Binding-site contacts:
Ligand atom O49 contacts residue TYR45 of chain 1.W at 2.6 Å (h-bond).
Ligand atom C8 contacts residue DMU1 of chain 1.YD at 3.6 Å.
Ligand atom C43 contacts residue GLY41 of chain 1.W at 4.1 Å.
Ligand atom C40 contacts residue LEU38 of chain 1.W at 3.8 Å (hydrophobic).
Ligand atom C6 contacts residue TYR45 of chain 1.W at 3.9 Å (hydrophobic).
Ligand atom C31 contacts residue ILE45 of chain 1.P at 3.7 Å (hydrophobic).
Ligand atom C9 contacts residue DMU1 of chain 1.YD at 4.0 Å.
Ligand atom C34 contacts residue GLY41 of chain 1.W at 3.9 Å.
Ligand atom C18 contacts residue TYR45 of chain 1.W at 3.6 Å (hydrophobic).
Ligand atom O6 contacts residue DMU1 of chain 1.YD at 2.9 Å (h-bond).
Ligand atom O4 contacts residue ASN38 of chain 1.P at 2.8 Å (h-bond).
Ligand atom C37 contacts residue ILE45 of chain 1.P at 4.0 Å (hydrophobic).
Ligand atom C11 contacts residue DMU1 of chain 1.YD at 4.0 Å.
Ligand atom C10 contacts residue DMU1 of chain 1.YD at 3.5 Å.
Ligand atom C5 contacts residue DMU1 of chain 1.YD at 4.0 Å.
Ligand atom C34 contacts residue GLY42 of chain 1.W at 4.2 Å.
Ligand atom O55 contacts residue SER39 of chain 1.P at 3.0 Å (h-bond).
Ligand atom C43 contacts residue THR37 of chain 1.W at 4.0 Å.
Ligand atom O3 contacts residue PHE37 of chain 1.P at 4.2 Å.
Ligand atom O3 contacts residue DMU1 of chain 1.YD at 4.2 Å.
Ligand atom O55 contacts residue DMU1 of chain 1.YD at 4.1 Å.
Ligand atom O49 contacts residue SER39 of chain 1.P at 3.6 Å (h-bond).
Ligand atom C1 contacts residue SER39 of chain 1.P at 4.2 Å.
Ligand atom O49 contacts residue MET33 of chain 1.P at 4.2 Å.
Ligand atom C40 contacts residue GLY42 of chain 1.W at 4.1 Å.
Ligand atom C2 contacts residue SER39 of chain 1.P at 3.6 Å.
Ligand atom C25 contacts residue TYR45 of chain 1.W at 3.9 Å (hydrophobic).
Ligand atom O61 contacts residue DMU1 of chain 1.YD at 3.6 Å.
Ligand atom C7 contacts residue ASN38 of chain 1.P at 4.1 Å.
Ligand atom C31 contacts residue TYR45 of chain 1.W at 3.9 Å (hydrophobic).
Ligand atom C5 contacts residue ASN38 of chain 1.P at 3.6 Å.
Ligand atom O49 contacts residue THR41 of chain 1.P at 2.9 Å (h-bond).
Ligand atom C25 contacts residue THR41 of chain 1.P at 4.0 Å.
Ligand atom C1 contacts residue THR41 of chain 1.P at 4.1 Å.
Ligand atom O3 contacts residue SER39 of chain 1.P at 3.5 Å.
Ligand atom C22 contacts residue TYR45 of chain 1.W at 3.9 Å (hydrophobic).
Ligand atom O16 contacts residue TYR45 of chain 1.W at 3.6 Å.
Ligand atom O1 contacts residue DMU1 of chain 1.YD at 3.0 Å (h-bond).
Ligand atom C1 contacts residue TYR45 of chain 1.W at 3.1 Å (hydrophobic).
Ligand atom O3 contacts residue ASN38 of chain 1.P at 2.5 Å (h-bond).

Sequence of chain 1.P:
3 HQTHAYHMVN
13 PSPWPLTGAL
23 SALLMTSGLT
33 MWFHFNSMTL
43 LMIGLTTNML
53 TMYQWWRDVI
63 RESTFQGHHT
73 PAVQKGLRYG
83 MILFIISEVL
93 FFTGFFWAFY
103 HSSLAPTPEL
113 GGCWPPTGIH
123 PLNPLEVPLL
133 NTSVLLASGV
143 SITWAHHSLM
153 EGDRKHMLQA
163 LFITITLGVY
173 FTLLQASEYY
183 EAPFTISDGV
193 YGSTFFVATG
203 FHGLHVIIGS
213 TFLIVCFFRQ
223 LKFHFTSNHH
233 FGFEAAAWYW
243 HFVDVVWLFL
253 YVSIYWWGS

Sequence of chain 1.W:
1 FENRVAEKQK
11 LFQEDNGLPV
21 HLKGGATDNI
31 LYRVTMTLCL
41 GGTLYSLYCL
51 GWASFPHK

This protein binds this small molecule.
Small molecule (SMILES): CCCCCCCCCCO[C@@H]1O[C@H](CO)[C@@H](O[C@H]2O[C@H](CO)[C@@H](O)[C@H](O)[C@H]2O)[C@H](O)[C@H]1O